Sequence of chain 1.A:
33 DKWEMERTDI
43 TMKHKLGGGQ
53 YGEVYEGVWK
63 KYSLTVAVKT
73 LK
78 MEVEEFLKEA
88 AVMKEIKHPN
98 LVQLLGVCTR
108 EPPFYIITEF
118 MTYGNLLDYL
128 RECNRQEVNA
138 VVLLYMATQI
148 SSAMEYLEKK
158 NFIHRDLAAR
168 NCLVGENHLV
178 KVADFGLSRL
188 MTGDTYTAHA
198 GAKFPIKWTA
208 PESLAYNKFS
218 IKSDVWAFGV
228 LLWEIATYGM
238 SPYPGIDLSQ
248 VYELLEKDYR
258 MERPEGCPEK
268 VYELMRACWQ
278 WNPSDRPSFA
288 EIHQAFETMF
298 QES

This protein binds this small molecule.
Small molecule (SMILES): COc1cc(B(O)O)c(C=O)cc1-c1c[nH]c2ncc(-c3cncc(C(=O)N(C)C)c3)cc12

Binding-site contacts:
Ligand atom C10 contacts residue LEU48 of chain 1.A at 3.6 Å (hydrophobic).
Ligand atom C16 contacts residue THR115 of chain 1.A at 3.2 Å.
Ligand atom C19 contacts residue LYS71 of chain 1.A at 3.5 Å.
Ligand atom O01 contacts residue GLY49 of chain 1.A at 3.6 Å.
Ligand atom C16 contacts residue GLU116 of chain 1.A at 3.7 Å.
Ligand atom C21 contacts residue LYS71 of chain 1.A at 1.3 Å.
Ligand atom C04 contacts residue GLY121 of chain 1.A at 3.6 Å.
Ligand atom C41 contacts residue LEU48 of chain 1.A at 3.5 Å (hydrophobic).
Ligand atom C18 contacts residue PHE182 of chain 1.A at 3.6 Å (hydrophobic).
Ligand atom C40 contacts residue LEU170 of chain 1.A at 3.5 Å (hydrophobic).
Ligand atom C12 contacts residue MET118 of chain 1.A at 3.3 Å (hydrophobic).
Ligand atom C04 contacts residue THR119 of chain 1.A at 3.1 Å.
Ligand atom O34 contacts residue LYS71 of chain 1.A at 2.7 Å (salt-bridge).
Ligand atom O01 contacts residue LEU48 of chain 1.A at 3.8 Å.
Ligand atom C19 contacts residue VAL56 of chain 1.A at 3.6 Å (hydrophobic).
Ligand atom N15 contacts residue ALA69 of chain 1.A at 3.4 Å.
Ligand atom C16 contacts residue ALA69 of chain 1.A at 3.5 Å (hydrophobic).
Ligand atom C17 contacts residue LEU170 of chain 1.A at 3.7 Å (hydrophobic).
Ligand atom C20 contacts residue LYS71 of chain 1.A at 2.5 Å.
Ligand atom C20 contacts residue VAL56 of chain 1.A at 3.5 Å (hydrophobic).
Ligand atom N15 contacts residue THR115 of chain 1.A at 3.7 Å.
Ligand atom C32 contacts residue LYS71 of chain 1.A at 3.2 Å.
Ligand atom C39 contacts residue TYR53 of chain 1.A at 3.6 Å (hydrophobic).
Ligand atom C19 contacts residue PHE182 of chain 1.A at 3.3 Å (hydrophobic).
Ligand atom C21 contacts residue VAL56 of chain 1.A at 3.5 Å (hydrophobic).
Ligand atom N08 contacts residue ASN122 of chain 1.A at 3.8 Å.
Ligand atom C14 contacts residue LEU170 of chain 1.A at 3.5 Å (hydrophobic).
Ligand atom N15 contacts residue LEU170 of chain 1.A at 3.7 Å.
Ligand atom C32 contacts residue PHE182 of chain 1.A at 3.7 Å (hydrophobic).
Ligand atom N08 contacts residue GLY121 of chain 1.A at 3.7 Å.
Ligand atom O35 contacts residue TYR53 of chain 1.A at 3.3 Å (h-bond).
Ligand atom B33 contacts residue LYS71 of chain 1.A at 3.2 Å.
Ligand atom O38 contacts residue LEU170 of chain 1.A at 3.5 Å.
Ligand atom O34 contacts residue PHE182 of chain 1.A at 3.6 Å.
Ligand atom C07 contacts residue GLY49 of chain 1.A at 3.7 Å.
Ligand atom C20 contacts residue PHE182 of chain 1.A at 3.5 Å (hydrophobic).
Ligand atom B33 contacts residue TYR53 of chain 1.A at 3.7 Å.
Ligand atom C09 contacts residue GLY121 of chain 1.A at 3.8 Å.
Ligand atom N15 contacts residue GLU116 of chain 1.A at 2.9 Å (salt-bridge).
Ligand atom N13 contacts residue MET118 of chain 1.A at 3.0 Å (h-bond).